This small molecule binds to this protein.
Small molecule (SMILES): O=P(O)(O)OC[C@H]1O[C@](O)(CO)[C@@H](O)[C@@H]1O

Sequence of chain 1.A:
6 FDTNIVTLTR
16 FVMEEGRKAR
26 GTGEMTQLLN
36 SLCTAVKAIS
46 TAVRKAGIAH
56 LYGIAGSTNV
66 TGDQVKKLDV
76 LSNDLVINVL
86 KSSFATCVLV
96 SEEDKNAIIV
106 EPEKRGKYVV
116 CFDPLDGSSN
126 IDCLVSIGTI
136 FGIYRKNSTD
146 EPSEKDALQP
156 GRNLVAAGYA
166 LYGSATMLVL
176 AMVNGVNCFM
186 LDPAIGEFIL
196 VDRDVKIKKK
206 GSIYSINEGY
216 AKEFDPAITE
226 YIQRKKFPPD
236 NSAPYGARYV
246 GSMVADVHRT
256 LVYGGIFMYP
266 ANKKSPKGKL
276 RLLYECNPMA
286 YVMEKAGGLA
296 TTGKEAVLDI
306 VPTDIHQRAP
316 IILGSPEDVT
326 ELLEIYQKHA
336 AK

Binding-site contacts:
Ligand atom P contacts residue TYR264 of chain 2.A at 3.6 Å.
Ligand atom P contacts residue LYS274 of chain 2.A at 3.8 Å.
Ligand atom O2P contacts residue ARG243 of chain 1.A at 2.8 Å (salt-bridge).
Ligand atom C6 contacts residue TYR244 of chain 2.A at 3.5 Å (hydrophobic).
Ligand atom O1P contacts residue TYR215 of chain 2.A at 2.6 Å (h-bond).
Ligand atom O1 contacts residue PO41 of chain 2.G at 2.5 Å (h-bond).
Ligand atom C6 contacts residue GLY246 of chain 2.A at 3.5 Å.
Ligand atom O1P contacts residue LYS274 of chain 2.A at 3.6 Å (salt-bridge).
Ligand atom C5 contacts residue LYS274 of chain 2.A at 3.9 Å.
Ligand atom O4 contacts residue MET248 of chain 2.A at 3.1 Å (h-bond).
Ligand atom O1P contacts residue TYR264 of chain 2.A at 2.5 Å (h-bond).
Ligand atom O1 contacts residue ARG276 of chain 2.A at 3.5 Å (salt-bridge).
Ligand atom C2 contacts residue PO41 of chain 2.G at 3.6 Å.
Ligand atom O2 contacts residue GLY122 of chain 2.A at 3.5 Å.
Ligand atom C3 contacts residue MET248 of chain 2.A at 3.6 Å (hydrophobic).
Ligand atom O6 contacts residue LYS274 of chain 2.A at 3.1 Å (salt-bridge).
Ligand atom O1 contacts residue LYS274 of chain 2.A at 3.3 Å.
Ligand atom O3P contacts residue ASN212 of chain 2.A at 2.9 Å (h-bond).
Ligand atom O3 contacts residue ASP121 of chain 2.A at 2.6 Å (salt-bridge).
Ligand atom C4 contacts residue MET248 of chain 2.A at 3.5 Å (hydrophobic).
Ligand atom O3 contacts residue GLY122 of chain 2.A at 3.4 Å (h-bond).
Ligand atom O3P contacts residue ARG243 of chain 1.A at 3.5 Å (salt-bridge).
Ligand atom O3P contacts residue TYR244 of chain 2.A at 2.8 Å (h-bond).
Ligand atom C1 contacts residue PO41 of chain 2.G at 3.2 Å.
Ligand atom O2 contacts residue PO41 of chain 2.G at 2.7 Å (h-bond).
Ligand atom P contacts residue ASN212 of chain 2.A at 3.8 Å.
Ligand atom C4 contacts residue GLY246 of chain 2.A at 3.3 Å.
Ligand atom P contacts residue TYR215 of chain 2.A at 3.9 Å.
Ligand atom C6 contacts residue TYR264 of chain 2.A at 3.9 Å (hydrophobic).
Ligand atom O6 contacts residue TYR264 of chain 2.A at 3.4 Å.
Ligand atom P contacts residue ARG243 of chain 1.A at 3.8 Å.
Ligand atom C1 contacts residue ARG276 of chain 2.A at 3.6 Å.
Ligand atom C3 contacts residue ASP121 of chain 2.A at 3.5 Å.
Ligand atom O3P contacts residue TYR264 of chain 2.A at 3.7 Å.
Ligand atom C1 contacts residue GLU280 of chain 2.A at 3.5 Å.
Ligand atom O3 contacts residue SER247 of chain 2.A at 3.7 Å.
Ligand atom O5 contacts residue LYS274 of chain 2.A at 3.0 Å (salt-bridge).
Ligand atom C1 contacts residue LYS274 of chain 2.A at 3.9 Å.
Ligand atom O2 contacts residue SER123 of chain 2.A at 3.6 Å.
Ligand atom O3 contacts residue MET248 of chain 2.A at 2.9 Å (h-bond).

Sequence of chain 2.A:
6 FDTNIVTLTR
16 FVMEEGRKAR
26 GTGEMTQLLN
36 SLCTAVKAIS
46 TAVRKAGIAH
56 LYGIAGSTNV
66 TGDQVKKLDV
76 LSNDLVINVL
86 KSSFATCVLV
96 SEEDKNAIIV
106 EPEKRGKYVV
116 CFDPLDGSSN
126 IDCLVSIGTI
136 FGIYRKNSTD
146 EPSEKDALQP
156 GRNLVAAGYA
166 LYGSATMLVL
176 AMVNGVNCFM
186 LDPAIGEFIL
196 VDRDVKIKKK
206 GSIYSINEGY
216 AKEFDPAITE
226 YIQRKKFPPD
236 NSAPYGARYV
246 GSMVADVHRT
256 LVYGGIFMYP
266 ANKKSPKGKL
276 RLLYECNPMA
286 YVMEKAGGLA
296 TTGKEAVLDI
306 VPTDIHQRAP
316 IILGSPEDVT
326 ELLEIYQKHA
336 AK